This protein binds this small molecule.
Small molecule (SMILES): COCc1cc2cc(c1)C(=O)N[C@H]([C@H](O)CNCc1cccc(C(C)C)c1)C[C@H](C)CCOCCCCN2

Binding-site contacts:
Ligand atom N29 contacts residue THR248 of chain 1.A at 3.4 Å (h-bond).
Ligand atom C26 contacts residue GLY246 of chain 1.A at 3.5 Å.
Ligand atom C74 contacts residue THR88 of chain 1.A at 3.4 Å.
Ligand atom N1 contacts residue GLY246 of chain 1.A at 3.1 Å (h-bond).
Ligand atom C50 contacts residue TYR87 of chain 1.A at 3.6 Å (hydrophobic).
Ligand atom C63 contacts residue GLY50 of chain 1.A at 3.4 Å.
Ligand atom O49 contacts residue THR88 of chain 1.A at 3.5 Å (h-bond).
Ligand atom C44 contacts residue ARG251 of chain 1.A at 3.6 Å.
Ligand atom O56 contacts residue ASP48 of chain 1.A at 2.7 Å (salt-bridge).
Ligand atom N1 contacts residue THR247 of chain 1.A at 3.6 Å.
Ligand atom C72 contacts residue THR88 of chain 1.A at 3.5 Å.
Ligand atom C26 contacts residue THR248 of chain 1.A at 3.5 Å.
Ligand atom O49 contacts residue GLN89 of chain 1.A at 3.2 Å (h-bond).
Ligand atom C58 contacts residue ASP244 of chain 1.A at 3.3 Å.
Ligand atom C34 contacts residue THR247 of chain 1.A at 3.8 Å.
Ligand atom N61 contacts residue GLY50 of chain 1.A at 3.1 Å (h-bond).
Ligand atom C35 contacts residue GLN89 of chain 1.A at 3.7 Å.
Ligand atom N61 contacts residue ASP244 of chain 1.A at 2.7 Å (salt-bridge).
Ligand atom C67 contacts residue GLY50 of chain 1.A at 3.2 Å.
Ligand atom C20 contacts residue GLN28 of chain 1.A at 3.8 Å.
Ligand atom C32 contacts residue GLY246 of chain 1.A at 3.3 Å.
Ligand atom C3 contacts residue GLY246 of chain 1.A at 3.8 Å.
Ligand atom O43 contacts residue ARG251 of chain 1.A at 3.3 Å (salt-bridge).
Ligand atom C82 contacts residue VAL85 of chain 1.A at 3.6 Å (hydrophobic).
Ligand atom C70 contacts residue PRO86 of chain 1.A at 3.7 Å (hydrophobic).
Ligand atom C5 contacts residue ASP48 of chain 1.A at 3.5 Å.
Ligand atom C67 contacts residue TYR214 of chain 1.A at 3.6 Å (hydrophobic).
Ligand atom O56 contacts residue GLY50 of chain 1.A at 3.5 Å (h-bond).
Ligand atom C58 contacts residue THR247 of chain 1.A at 3.8 Å.
Ligand atom O56 contacts residue TYR87 of chain 1.A at 3.4 Å.
Ligand atom C63 contacts residue ASP244 of chain 1.A at 3.4 Å.
Ligand atom O49 contacts residue TYR87 of chain 1.A at 3.6 Å.
Ligand atom C50 contacts residue GLN89 of chain 1.A at 3.6 Å.
Ligand atom C5 contacts residue GLY246 of chain 1.A at 3.7 Å.
Ligand atom C17 contacts residue LEU46 of chain 1.A at 3.7 Å (hydrophobic).
Ligand atom C66 contacts residue GLY50 of chain 1.A at 3.8 Å.
Ligand atom C54 contacts residue ASP244 of chain 1.A at 3.8 Å.
Ligand atom C3 contacts residue TYR87 of chain 1.A at 3.8 Å (hydrophobic).
Ligand atom C54 contacts residue ASP48 of chain 1.A at 3.7 Å.
Ligand atom C23 contacts residue GLY27 of chain 1.A at 3.8 Å.

Sequence of chain 1.A:
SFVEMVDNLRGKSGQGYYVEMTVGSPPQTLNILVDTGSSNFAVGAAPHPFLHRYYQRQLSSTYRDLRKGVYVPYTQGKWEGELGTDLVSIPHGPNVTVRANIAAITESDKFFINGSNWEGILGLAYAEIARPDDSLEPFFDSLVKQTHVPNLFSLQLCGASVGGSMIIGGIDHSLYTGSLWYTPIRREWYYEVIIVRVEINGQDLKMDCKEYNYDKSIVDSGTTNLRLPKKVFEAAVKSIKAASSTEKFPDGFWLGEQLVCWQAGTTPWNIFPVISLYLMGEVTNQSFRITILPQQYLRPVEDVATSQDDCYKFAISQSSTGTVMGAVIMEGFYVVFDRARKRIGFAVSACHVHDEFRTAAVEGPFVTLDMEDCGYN